Sequence of chain 1.A:
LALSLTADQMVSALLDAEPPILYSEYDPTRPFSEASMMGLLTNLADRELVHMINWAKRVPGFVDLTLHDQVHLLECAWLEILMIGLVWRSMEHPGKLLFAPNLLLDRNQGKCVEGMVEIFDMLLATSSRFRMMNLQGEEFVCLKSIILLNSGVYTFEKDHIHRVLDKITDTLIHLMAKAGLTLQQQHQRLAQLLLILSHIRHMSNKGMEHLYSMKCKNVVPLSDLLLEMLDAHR

Binding-site contacts:
Ligand atom C12 contacts residue MET46 of chain 1.A at 3.7 Å (hydrophobic).
Ligand atom O03 contacts residue GLY224 of chain 1.A at 2.9 Å.
Ligand atom C19 contacts residue ILE127 of chain 1.A at 3.6 Å (hydrophobic).
Ligand atom C04 contacts residue PHE107 of chain 1.A at 3.8 Å (hydrophobic).
Ligand atom C14 contacts residue ALA53 of chain 1.A at 3.7 Å (hydrophobic).
Ligand atom C01 contacts residue ALA53 of chain 1.A at 3.9 Å (hydrophobic).
Ligand atom S01 contacts residue GLY224 of chain 1.A at 3.8 Å.
Ligand atom C12 contacts residue THR50 of chain 1.A at 3.8 Å.
Ligand atom O01 contacts residue ALA53 of chain 1.A at 3.6 Å.
Ligand atom C24 contacts residue ILE127 of chain 1.A at 3.0 Å (hydrophobic).
Ligand atom C02 contacts residue LEU49 of chain 1.A at 3.6 Å (hydrophobic).
Ligand atom C16 contacts residue PHE107 of chain 1.A at 3.6 Å (hydrophobic).
Ligand atom O06 contacts residue MET124 of chain 1.A at 3.4 Å.
Ligand atom C02 contacts residue ALA53 of chain 1.A at 3.6 Å (hydrophobic).
Ligand atom S02 contacts residue PHE107 of chain 1.A at 3.8 Å.
Ligand atom O06 contacts residue PHE128 of chain 1.A at 3.5 Å.
Ligand atom C24 contacts residue HIS227 of chain 1.A at 3.2 Å.
Ligand atom O04 contacts residue GLY224 of chain 1.A at 3.4 Å.
Ligand atom C13 contacts residue LEU228 of chain 1.A at 3.7 Å (hydrophobic).
Ligand atom C06 contacts residue GLU56 of chain 1.A at 3.9 Å.
Ligand atom O04 contacts residue MET91 of chain 1.A at 2.7 Å.
Ligand atom O02 contacts residue THR50 of chain 1.A at 2.9 Å (h-bond).
Ligand atom C20 contacts residue LEU228 of chain 1.A at 3.3 Å (hydrophobic).
Ligand atom C03 contacts residue PHE107 of chain 1.A at 3.9 Å (hydrophobic).
Ligand atom C19 contacts residue GLY224 of chain 1.A at 3.6 Å.
Ligand atom C13 contacts residue THR50 of chain 1.A at 3.8 Å.
Ligand atom C22 contacts residue MET231 of chain 1.A at 3.4 Å (hydrophobic).
Ligand atom C25 contacts residue LEU87 of chain 1.A at 3.6 Å (hydrophobic).
Ligand atom S02 contacts residue MET124 of chain 1.A at 3.7 Å.
Ligand atom O01 contacts residue GLU56 of chain 1.A at 2.2 Å (salt-bridge).
Ligand atom C14 contacts residue LEU228 of chain 1.A at 3.8 Å (hydrophobic).
Ligand atom C01 contacts residue GLU56 of chain 1.A at 3.4 Å.
Ligand atom O04 contacts residue LEU87 of chain 1.A at 3.2 Å.
Ligand atom C12 contacts residue LEU49 of chain 1.A at 3.8 Å (hydrophobic).
Ligand atom C23 contacts residue HIS227 of chain 1.A at 3.5 Å.
Ligand atom O05 contacts residue LEU228 of chain 1.A at 3.3 Å.
Ligand atom C21 contacts residue LEU228 of chain 1.A at 3.5 Å (hydrophobic).
Ligand atom C11 contacts residue LEU49 of chain 1.A at 3.7 Å (hydrophobic).
Ligand atom O03 contacts residue ILE127 of chain 1.A at 3.2 Å.
Ligand atom O02 contacts residue LEU243 of chain 1.A at 3.6 Å.

A small-molecule ligand and the protein it binds are described below.
Small molecule (SMILES): Cc1cc(O)ccc1C1=C(c2ccc(O)cc2C)[C@H]2[C@@H](S(=O)(=O)Oc3ccccc3)C[C@@H]1S2=O